Sequence of chain 1.A:
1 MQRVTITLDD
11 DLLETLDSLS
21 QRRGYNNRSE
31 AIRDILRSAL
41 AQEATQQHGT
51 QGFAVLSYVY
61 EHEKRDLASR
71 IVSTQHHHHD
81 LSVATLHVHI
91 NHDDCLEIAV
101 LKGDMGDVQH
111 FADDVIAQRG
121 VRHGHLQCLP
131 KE

This small molecule binds to this protein.
Small molecule (SMILES): OC[C@H]1O[C@H](O[C@H]2[C@H](O)[C@@H](O)[C@H](OCCCC3CCCCC3)O[C@@H]2CO)[C@H](O)[C@@H](O)[C@@H]1O

Sequence of chain 1.B:
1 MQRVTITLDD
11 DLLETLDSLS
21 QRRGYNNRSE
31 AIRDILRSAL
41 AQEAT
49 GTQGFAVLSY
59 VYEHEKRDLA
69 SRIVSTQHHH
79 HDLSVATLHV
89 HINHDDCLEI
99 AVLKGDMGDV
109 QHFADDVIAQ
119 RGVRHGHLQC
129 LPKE

Binding-site contacts:
Ligand atom C42 contacts residue LEU40 of chain 1.B at 4.2 Å (hydrophobic).
Ligand atom O4 contacts residue HIS125 of chain 1.B at 2.8 Å.
Ligand atom O20 contacts residue ARG23 of chain 1.A at 4.0 Å.
Ligand atom O3 contacts residue GLY124 of chain 1.B at 3.3 Å (h-bond).
Ligand atom C62 contacts residue TYR25 of chain 1.A at 3.5 Å (hydrophobic).
Ligand atom C11 contacts residue ILE35 of chain 1.A at 4.1 Å (hydrophobic).
Ligand atom C22 contacts residue ARG23 of chain 1.A at 3.2 Å.
Ligand atom C4 contacts residue GLY124 of chain 1.B at 3.7 Å.
Ligand atom C21 contacts residue TYR25 of chain 1.A at 4.0 Å (hydrophobic).
Ligand atom C21 contacts residue ARG23 of chain 1.A at 4.0 Å.
Ligand atom C3 contacts residue GLY124 of chain 1.B at 4.0 Å.
Ligand atom C32 contacts residue GLU43 of chain 1.B at 3.5 Å.
Ligand atom C12 contacts residue TYR25 of chain 1.A at 4.3 Å (hydrophobic).
Ligand atom C10 contacts residue SER38 of chain 1.A at 4.0 Å.
Ligand atom O3 contacts residue HIS125 of chain 1.B at 3.6 Å.
Ligand atom C20 contacts residue ARG23 of chain 1.A at 3.9 Å.
Ligand atom O50 contacts residue SER38 of chain 1.A at 4.3 Å.
Ligand atom C21 contacts residue ILE35 of chain 1.A at 4.0 Å (hydrophobic).
Ligand atom O4 contacts residue GLY124 of chain 1.B at 3.8 Å.
Ligand atom C42 contacts residue SER20 of chain 1.A at 3.7 Å.
Ligand atom C10 contacts residue ARG23 of chain 1.A at 4.3 Å.
Ligand atom O60 contacts residue GLN42 of chain 1.B at 3.9 Å.
Ligand atom C31 contacts residue ILE35 of chain 1.A at 3.4 Å (hydrophobic).
Ligand atom C32 contacts residue LEU19 of chain 1.A at 4.3 Å (hydrophobic).
Ligand atom C42 contacts residue LEU19 of chain 1.A at 3.5 Å (hydrophobic).
Ligand atom C50 contacts residue SER38 of chain 1.A at 4.0 Å.
Ligand atom C52 contacts residue SER20 of chain 1.A at 3.2 Å.
Ligand atom C4 contacts residue HIS125 of chain 1.B at 3.9 Å.
Ligand atom O10 contacts residue ARG23 of chain 1.A at 3.6 Å.
Ligand atom C22 contacts residue GLU43 of chain 1.B at 3.8 Å.
Ligand atom C62 contacts residue ARG23 of chain 1.A at 4.2 Å.
Ligand atom C52 contacts residue LEU19 of chain 1.A at 4.1 Å (hydrophobic).
Ligand atom C62 contacts residue SER20 of chain 1.A at 4.4 Å.
Ligand atom C32 contacts residue LEU40 of chain 1.B at 4.1 Å (hydrophobic).
Ligand atom C31 contacts residue ALA31 of chain 1.A at 4.4 Å (hydrophobic).
Ligand atom O4 contacts residue LEU126 of chain 1.B at 3.4 Å (h-bond).
Ligand atom C12 contacts residue ARG23 of chain 1.A at 3.6 Å.
Ligand atom O6 contacts residue LEU126 of chain 1.B at 4.2 Å.
Ligand atom C3 contacts residue HIS125 of chain 1.B at 3.8 Å.
Ligand atom C21 contacts residue ASP34 of chain 1.A at 4.3 Å.